Binding-site contacts:
Ligand atom C4 contacts residue ASN350 of chain 1.A at 4.2 Å.
Ligand atom O7 contacts residue ASN350 of chain 1.A at 3.8 Å.
Ligand atom C7 contacts residue SER346 of chain 1.A at 4.4 Å.
Ligand atom C8 contacts residue SER346 of chain 1.A at 3.8 Å.
Ligand atom C2 contacts residue ASN350 of chain 1.A at 2.4 Å.
Ligand atom O5 contacts residue ASN350 of chain 1.A at 2.4 Å (h-bond).
Ligand atom C7 contacts residue ASN350 of chain 1.A at 3.6 Å.
Ligand atom C5 contacts residue ASN350 of chain 1.A at 3.7 Å.
Ligand atom C1 contacts residue ASN350 of chain 1.A at 1.4 Å.
Ligand atom N2 contacts residue ASN350 of chain 1.A at 2.9 Å (h-bond).
Ligand atom C3 contacts residue ASN350 of chain 1.A at 3.8 Å.

A small-molecule ligand and the protein it binds are described below.
Small molecule (SMILES): CC(=O)N[C@@H]1[C@@H](O)[C@H](O)[C@@H](CO)O[C@H]1O

Sequence of chain 1.A:
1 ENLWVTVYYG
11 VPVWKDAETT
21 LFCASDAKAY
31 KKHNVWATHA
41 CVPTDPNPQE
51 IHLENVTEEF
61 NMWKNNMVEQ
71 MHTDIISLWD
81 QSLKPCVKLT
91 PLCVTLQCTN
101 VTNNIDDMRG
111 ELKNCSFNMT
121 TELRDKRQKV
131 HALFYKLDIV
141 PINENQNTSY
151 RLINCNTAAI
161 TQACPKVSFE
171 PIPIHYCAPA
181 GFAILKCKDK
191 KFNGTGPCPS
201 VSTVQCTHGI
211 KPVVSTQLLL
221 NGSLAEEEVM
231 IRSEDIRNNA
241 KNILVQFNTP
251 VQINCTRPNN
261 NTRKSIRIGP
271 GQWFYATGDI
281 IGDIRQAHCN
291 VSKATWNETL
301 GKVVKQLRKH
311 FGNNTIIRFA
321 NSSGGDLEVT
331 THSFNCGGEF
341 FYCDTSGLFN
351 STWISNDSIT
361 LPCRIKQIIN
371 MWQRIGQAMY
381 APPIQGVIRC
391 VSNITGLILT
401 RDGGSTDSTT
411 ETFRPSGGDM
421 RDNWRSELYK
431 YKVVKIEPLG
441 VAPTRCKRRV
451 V